Sequence of chain 1.A:
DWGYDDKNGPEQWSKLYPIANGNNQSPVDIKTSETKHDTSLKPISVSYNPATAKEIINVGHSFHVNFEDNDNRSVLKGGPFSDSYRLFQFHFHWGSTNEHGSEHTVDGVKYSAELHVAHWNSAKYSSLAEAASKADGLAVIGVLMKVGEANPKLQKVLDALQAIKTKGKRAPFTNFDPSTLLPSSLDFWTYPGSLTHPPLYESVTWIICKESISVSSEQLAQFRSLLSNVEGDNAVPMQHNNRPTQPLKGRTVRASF

This small molecule binds to this protein.
Small molecule (SMILES): CC1(C)OC(c2ccc(S(N)(=O)=O)cc2)=C(c2cccc(F)c2)C1=O

Binding-site contacts:
Ligand atom O20 contacts residue TRP210 of chain 1.A at 3.8 Å.
Ligand atom C6 contacts residue 9491 of chain 1.E at 3.7 Å.
Ligand atom C23 contacts residue LEU132 of chain 1.A at 3.7 Å (hydrophobic).
Ligand atom C8 contacts residue 9491 of chain 1.E at 3.7 Å.
Ligand atom C15 contacts residue HIS201 of chain 1.A at 3.5 Å.
Ligand atom O12 contacts residue 9491 of chain 1.E at 3.3 Å.
Ligand atom C18 contacts residue LEU199 of chain 1.A at 3.7 Å (hydrophobic).
Ligand atom O21 contacts residue TRP210 of chain 1.A at 3.6 Å.
Ligand atom C4 contacts residue 9491 of chain 1.F at 3.7 Å.
Ligand atom N22 contacts residue ZN1 of chain 1.C at 1.9 Å.
Ligand atom O12 contacts residue 9491 of chain 1.F at 3.2 Å.
Ligand atom C6 contacts residue HIS201 of chain 1.A at 3.7 Å.
Ligand atom C2 contacts residue 9491 of chain 1.E at 3.4 Å.
Ligand atom C3 contacts residue 9491 of chain 1.E at 3.5 Å.
Ligand atom O20 contacts residue HIS120 of chain 1.A at 3.4 Å (h-bond).
Ligand atom N22 contacts residue HIS95 of chain 1.A at 3.2 Å (h-bond).
Ligand atom C4 contacts residue PRO203 of chain 1.A at 3.8 Å (hydrophobic).
Ligand atom O21 contacts residue THR200 of chain 1.A at 3.1 Å (h-bond).
Ligand atom C7 contacts residue 9491 of chain 1.E at 3.7 Å.
Ligand atom C1 contacts residue 9491 of chain 1.E at 3.5 Å.
Ligand atom C24 contacts residue ALA136 of chain 1.A at 3.5 Å (hydrophobic).
Ligand atom C6 contacts residue HIS65 of chain 1.A at 3.8 Å.
Ligand atom C1 contacts residue HIS201 of chain 1.A at 3.6 Å.
Ligand atom O20 contacts residue ZN1 of chain 1.C at 2.9 Å.
Ligand atom C5 contacts residue PRO202 of chain 1.A at 3.8 Å (hydrophobic).
Ligand atom O21 contacts residue LEU199 of chain 1.A at 3.4 Å.
Ligand atom S19 contacts residue HIS95 of chain 1.A at 3.8 Å.
Ligand atom N22 contacts residue HIS97 of chain 1.A at 3.1 Å (h-bond).
Ligand atom C14 contacts residue LEU199 of chain 1.A at 3.8 Å (hydrophobic).
Ligand atom S19 contacts residue ZN1 of chain 1.C at 3.0 Å.
Ligand atom F25 contacts residue 9491 of chain 1.E at 3.3 Å.
Ligand atom C11 contacts residue 9491 of chain 1.E at 3.7 Å.
Ligand atom C14 contacts residue HIS201 of chain 1.A at 3.5 Å.
Ligand atom O20 contacts residue HIS95 of chain 1.A at 3.3 Å.
Ligand atom F25 contacts residue HIS65 of chain 1.A at 3.4 Å.
Ligand atom C5 contacts residue 9491 of chain 1.E at 3.6 Å.
Ligand atom N22 contacts residue THR200 of chain 1.A at 2.9 Å (h-bond).
Ligand atom N22 contacts residue HIS120 of chain 1.A at 3.5 Å (h-bond).
Ligand atom C13 contacts residue LEU199 of chain 1.A at 3.7 Å (hydrophobic).
Ligand atom F25 contacts residue HIS68 of chain 1.A at 3.1 Å.